This small molecule binds to this protein.
Small molecule (SMILES): CC(=O)N[C@H]1CO[C@H](CO[C@@H]2O[C@@H](C)[C@@H](O)[C@@H](O)[C@@H]2O)[C@@H](O)[C@@H]1O

Sequence of chain 3.A:
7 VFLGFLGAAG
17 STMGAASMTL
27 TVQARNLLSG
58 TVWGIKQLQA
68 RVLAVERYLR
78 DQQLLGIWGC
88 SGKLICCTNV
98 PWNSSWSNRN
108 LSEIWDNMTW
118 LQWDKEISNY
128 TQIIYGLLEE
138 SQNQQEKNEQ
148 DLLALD

Binding-site contacts:
Ligand atom N2 contacts residue ASN100 of chain 3.A at 2.8 Å (h-bond).
Ligand atom C2 contacts residue ASN100 of chain 3.A at 2.4 Å.
Ligand atom O5 contacts residue ASN100 of chain 3.A at 2.4 Å (h-bond).
Ligand atom O7 contacts residue TRP103 of chain 3.A at 3.4 Å.
Ligand atom O5 contacts residue SER102 of chain 3.A at 4.4 Å.
Ligand atom C6 contacts residue SER102 of chain 3.A at 4.2 Å.
Ligand atom O7 contacts residue ASN100 of chain 3.A at 3.1 Å (h-bond).
Ligand atom C4 contacts residue SER102 of chain 3.A at 4.2 Å.
Ligand atom C5 contacts residue ASN100 of chain 3.A at 3.7 Å.
Ligand atom C7 contacts residue TRP103 of chain 3.A at 4.1 Å (hydrophobic).
Ligand atom C4 contacts residue ASN100 of chain 3.A at 4.2 Å.
Ligand atom C5 contacts residue SER102 of chain 3.A at 3.5 Å.
Ligand atom O5 contacts residue SER102 of chain 3.A at 3.0 Å (h-bond).
Ligand atom C8 contacts residue TRP103 of chain 3.A at 4.3 Å (hydrophobic).
Ligand atom O6 contacts residue SER102 of chain 3.A at 4.0 Å.
Ligand atom C8 contacts residue LEU134 of chain 3.A at 4.3 Å (hydrophobic).
Ligand atom C6 contacts residue SER102 of chain 3.A at 4.1 Å.
Ligand atom C7 contacts residue ASN100 of chain 3.A at 3.1 Å.
Ligand atom C5 contacts residue SER102 of chain 3.A at 4.3 Å.
Ligand atom C1 contacts residue SER102 of chain 3.A at 3.6 Å.
Ligand atom C8 contacts residue ASN100 of chain 3.A at 4.3 Å.
Ligand atom C1 contacts residue ASN100 of chain 3.A at 1.4 Å.
Ligand atom C3 contacts residue ASN100 of chain 3.A at 3.8 Å.
Ligand atom O7 contacts residue ILE130 of chain 3.A at 4.3 Å.
Ligand atom C2 contacts residue SER102 of chain 3.A at 4.5 Å.